Binding-site contacts:
Ligand atom O5 contacts residue LYS357 of chain 1.G at 4.3 Å.
Ligand atom C5 contacts residue ASN256 of chain 1.G at 3.7 Å.
Ligand atom O5 contacts residue ASN256 of chain 1.G at 2.5 Å (h-bond).
Ligand atom C7 contacts residue ASN256 of chain 1.G at 3.3 Å.
Ligand atom O6 contacts residue LYS357 of chain 1.G at 3.3 Å (salt-bridge).
Ligand atom C7 contacts residue GLU209 of chain 1.G at 4.5 Å.
Ligand atom N2 contacts residue THR258 of chain 1.G at 4.5 Å.
Ligand atom C8 contacts residue GLU209 of chain 1.G at 3.2 Å.
Ligand atom C1 contacts residue THR258 of chain 1.G at 3.8 Å.
Ligand atom C8 contacts residue ASN256 of chain 1.G at 4.4 Å.
Ligand atom N2 contacts residue ASN256 of chain 1.G at 2.8 Å (h-bond).
Ligand atom C6 contacts residue ASP355 of chain 1.G at 3.2 Å.
Ligand atom C3 contacts residue ASN256 of chain 1.G at 3.8 Å.
Ligand atom C4 contacts residue ASN256 of chain 1.G at 4.3 Å.
Ligand atom O5 contacts residue ASP355 of chain 1.G at 4.2 Å.
Ligand atom O7 contacts residue ASN256 of chain 1.G at 3.4 Å (h-bond).
Ligand atom C2 contacts residue ASN256 of chain 1.G at 2.5 Å.
Ligand atom O6 contacts residue ASP355 of chain 1.G at 4.3 Å.
Ligand atom C6 contacts residue LYS357 of chain 1.G at 3.6 Å.
Ligand atom C1 contacts residue ASN256 of chain 1.G at 1.4 Å.
Ligand atom C8 contacts residue THR211 of chain 1.G at 4.1 Å.
Ligand atom C5 contacts residue ASP355 of chain 1.G at 3.7 Å.
Ligand atom C6 contacts residue ASN256 of chain 1.G at 4.5 Å.

Sequence of chain 1.G:
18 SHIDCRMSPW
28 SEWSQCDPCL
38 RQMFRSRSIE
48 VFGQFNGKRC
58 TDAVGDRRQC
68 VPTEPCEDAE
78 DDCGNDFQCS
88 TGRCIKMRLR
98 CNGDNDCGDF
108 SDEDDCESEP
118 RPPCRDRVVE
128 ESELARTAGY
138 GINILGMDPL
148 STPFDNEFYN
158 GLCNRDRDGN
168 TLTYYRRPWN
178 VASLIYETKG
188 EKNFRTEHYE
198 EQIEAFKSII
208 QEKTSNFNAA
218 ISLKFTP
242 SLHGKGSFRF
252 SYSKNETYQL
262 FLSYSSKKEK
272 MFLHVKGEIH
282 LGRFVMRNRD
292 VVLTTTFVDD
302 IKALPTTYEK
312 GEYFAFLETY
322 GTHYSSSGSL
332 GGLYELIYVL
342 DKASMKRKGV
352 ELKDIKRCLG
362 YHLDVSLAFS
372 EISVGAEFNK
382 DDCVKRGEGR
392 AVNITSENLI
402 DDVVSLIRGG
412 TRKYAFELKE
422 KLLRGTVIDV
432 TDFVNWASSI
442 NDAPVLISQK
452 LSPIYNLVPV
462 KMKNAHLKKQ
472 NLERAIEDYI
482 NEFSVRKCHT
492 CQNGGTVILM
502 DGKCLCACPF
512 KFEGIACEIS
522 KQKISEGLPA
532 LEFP

This small molecule binds to this protein.
Small molecule (SMILES): CC(=O)N[C@@H]1[C@@H](O)[C@H](O)[C@@H](CO)O[C@H]1O